Binding-site contacts:
Ligand atom O7 contacts residue TYR180 of chain 1.A at 3.3 Å (h-bond).
Ligand atom O4 contacts residue ARG220 of chain 1.A at 2.8 Å (salt-bridge).
Ligand atom O3 contacts residue PGE1 of chain 1.FA at 3.8 Å.
Ligand atom C4 contacts residue ASN504 of chain 1.A at 4.2 Å.
Ligand atom O4 contacts residue ILE222 of chain 1.A at 4.3 Å.
Ligand atom O4 contacts residue LYS219 of chain 1.A at 3.6 Å.
Ligand atom C2 contacts residue ASN504 of chain 1.A at 2.5 Å.
Ligand atom C6 contacts residue ASN519 of chain 1.A at 3.5 Å.
Ligand atom C3 contacts residue ASN504 of chain 1.A at 3.8 Å.
Ligand atom O4 contacts residue ASN221 of chain 1.A at 4.2 Å.
Ligand atom O6 contacts residue ASN519 of chain 1.A at 3.5 Å.
Ligand atom C6 contacts residue ASN221 of chain 1.A at 3.1 Å.
Ligand atom O7 contacts residue ASN504 of chain 1.A at 4.0 Å.
Ligand atom O6 contacts residue ARG220 of chain 1.A at 3.7 Å.
Ligand atom O6 contacts residue PGE1 of chain 1.FA at 3.0 Å.
Ligand atom O3 contacts residue LYS219 of chain 1.A at 3.8 Å.
Ligand atom N2 contacts residue ASN504 of chain 1.A at 2.9 Å (h-bond).
Ligand atom C5 contacts residue ARG220 of chain 1.A at 4.4 Å.
Ligand atom C5 contacts residue ASN504 of chain 1.A at 3.7 Å.
Ligand atom O7 contacts residue PGE1 of chain 1.FA at 3.9 Å.
Ligand atom C3 contacts residue LYS219 of chain 1.A at 4.3 Å.
Ligand atom O6 contacts residue PGE1 of chain 1.LA at 3.4 Å (h-bond).
Ligand atom C7 contacts residue PGE1 of chain 1.FA at 4.4 Å.
Ligand atom C6 contacts residue ARG220 of chain 1.A at 4.1 Å.
Ligand atom O6 contacts residue GLY518 of chain 1.A at 4.2 Å.
Ligand atom O6 contacts residue ASN221 of chain 1.A at 2.8 Å (h-bond).
Ligand atom N2 contacts residue TYR180 of chain 1.A at 3.8 Å.
Ligand atom C7 contacts residue ASN504 of chain 1.A at 3.7 Å.
Ligand atom C8 contacts residue TYR180 of chain 1.A at 3.4 Å (hydrophobic).
Ligand atom C2 contacts residue TYR180 of chain 1.A at 4.4 Å (hydrophobic).
Ligand atom C7 contacts residue TYR180 of chain 1.A at 3.2 Å (hydrophobic).
Ligand atom O7 contacts residue GLN179 of chain 1.A at 2.9 Å (h-bond).
Ligand atom C7 contacts residue GLN179 of chain 1.A at 4.0 Å.
Ligand atom C6 contacts residue PGE1 of chain 1.LA at 4.0 Å.
Ligand atom C6 contacts residue PGE1 of chain 1.FA at 4.1 Å.
Ligand atom C8 contacts residue GLN179 of chain 1.A at 3.8 Å.
Ligand atom O5 contacts residue ASN504 of chain 1.A at 2.3 Å (h-bond).
Ligand atom C4 contacts residue ARG220 of chain 1.A at 3.4 Å.
Ligand atom C6 contacts residue ILE222 of chain 1.A at 4.4 Å (hydrophobic).
Ligand atom C1 contacts residue ASN504 of chain 1.A at 1.5 Å.

The protein below binds the small molecule below.
Small molecule (SMILES): CC(=O)N[C@H]1[C@H](O[C@H]2[C@H](O)[C@@H](NC(C)=O)CO[C@@H]2CO)O[C@H](CO)[C@@H](O[C@@H]2O[C@H](CO)[C@@H](O)[C@H](O[C@H]3O[C@H](CO)[C@@H](O)[C@H](O)[C@@H]3O)[C@@H]2O)[C@@H]1O

Sequence of chain 1.A:
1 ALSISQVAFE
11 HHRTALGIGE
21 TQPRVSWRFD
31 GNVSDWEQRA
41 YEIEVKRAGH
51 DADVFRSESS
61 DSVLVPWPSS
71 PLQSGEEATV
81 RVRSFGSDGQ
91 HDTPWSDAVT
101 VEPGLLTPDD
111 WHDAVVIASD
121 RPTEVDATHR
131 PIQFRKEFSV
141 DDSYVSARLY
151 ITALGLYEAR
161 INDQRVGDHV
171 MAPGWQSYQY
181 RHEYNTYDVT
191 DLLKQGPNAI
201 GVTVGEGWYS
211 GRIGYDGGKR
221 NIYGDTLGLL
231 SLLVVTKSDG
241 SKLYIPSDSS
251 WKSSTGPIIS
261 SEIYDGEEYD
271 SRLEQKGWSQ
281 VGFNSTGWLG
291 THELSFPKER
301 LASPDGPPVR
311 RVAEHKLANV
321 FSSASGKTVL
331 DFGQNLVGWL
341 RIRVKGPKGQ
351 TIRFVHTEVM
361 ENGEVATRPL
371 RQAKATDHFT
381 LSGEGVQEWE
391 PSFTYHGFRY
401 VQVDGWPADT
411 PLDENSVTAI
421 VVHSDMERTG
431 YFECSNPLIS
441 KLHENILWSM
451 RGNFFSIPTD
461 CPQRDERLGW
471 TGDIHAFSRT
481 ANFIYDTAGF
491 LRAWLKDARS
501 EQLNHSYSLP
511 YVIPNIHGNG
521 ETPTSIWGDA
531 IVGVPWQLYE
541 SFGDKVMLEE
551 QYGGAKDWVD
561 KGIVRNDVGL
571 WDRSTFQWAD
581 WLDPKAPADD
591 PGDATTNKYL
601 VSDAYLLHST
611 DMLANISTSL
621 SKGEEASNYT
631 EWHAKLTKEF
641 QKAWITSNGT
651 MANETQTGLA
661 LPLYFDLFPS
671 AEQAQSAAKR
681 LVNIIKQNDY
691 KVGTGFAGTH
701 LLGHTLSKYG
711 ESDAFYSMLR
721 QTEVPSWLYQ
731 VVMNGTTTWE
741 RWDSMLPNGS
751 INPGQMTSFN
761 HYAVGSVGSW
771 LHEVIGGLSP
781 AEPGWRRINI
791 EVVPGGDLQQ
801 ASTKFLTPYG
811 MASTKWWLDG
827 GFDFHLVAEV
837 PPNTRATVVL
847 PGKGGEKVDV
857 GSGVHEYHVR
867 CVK